Binding-site contacts:
Ligand atom CD2 contacts residue LEU79 of chain 1.A at 4.0 Å (hydrophobic).
Ligand atom CG1 contacts residue GLU249 of chain 1.A at 3.1 Å.
Ligand atom CB contacts residue GLU249 of chain 1.A at 3.9 Å.
Ligand atom N contacts residue GLU249 of chain 1.A at 2.9 Å (salt-bridge).
Ligand atom C contacts residue GLU249 of chain 1.A at 3.7 Å.
Ligand atom CB contacts residue GLU249 of chain 1.A at 3.9 Å.
Ligand atom CB contacts residue ILE65 of chain 1.A at 3.8 Å (hydrophobic).
Ligand atom CA contacts residue GLU249 of chain 1.A at 3.8 Å.
Ligand atom NE2 contacts residue LEU79 of chain 1.A at 3.7 Å.
Ligand atom N contacts residue VAL83 of chain 1.A at 3.9 Å.
Ligand atom CE1 contacts residue LEU79 of chain 1.A at 3.9 Å (hydrophobic).
Ligand atom CD2 contacts residue LEU86 of chain 1.A at 4.0 Å (hydrophobic).
Ligand atom CB contacts residue VAL83 of chain 1.A at 4.0 Å (hydrophobic).
Ligand atom CD contacts residue GLU87 of chain 1.A at 3.1 Å.
Ligand atom CG contacts residue MET250 of chain 1.A at 4.0 Å (hydrophobic).
Ligand atom CG2 contacts residue LEU246 of chain 1.A at 3.8 Å (hydrophobic).
Ligand atom CD1 contacts residue GLU87 of chain 1.A at 3.9 Å.
Ligand atom CD contacts residue VAL83 of chain 1.A at 3.8 Å (hydrophobic).
Ligand atom CD1 contacts residue ILE65 of chain 1.A at 4.0 Å (hydrophobic).
Ligand atom CD1 contacts residue MET250 of chain 1.A at 3.9 Å (hydrophobic).
Ligand atom NE2 contacts residue LEU79 of chain 1.A at 4.0 Å.
Ligand atom O contacts residue LYS69 of chain 1.A at 4.0 Å.
Ligand atom O contacts residue ILE65 of chain 1.A at 3.9 Å.
Ligand atom CD1 contacts residue VAL83 of chain 1.A at 3.7 Å (hydrophobic).
Ligand atom CD1 contacts residue ASP245 of chain 1.A at 3.5 Å.
Ligand atom CD1 contacts residue LEU246 of chain 1.A at 4.0 Å (hydrophobic).
Ligand atom CD1 contacts residue LEU86 of chain 1.A at 4.0 Å (hydrophobic).
Ligand atom CD1 contacts residue GLU249 of chain 1.A at 4.0 Å.
Ligand atom CD2 contacts residue ILE65 of chain 1.A at 3.7 Å (hydrophobic).
Ligand atom CB contacts residue ASN66 of chain 1.A at 3.7 Å.
Ligand atom CA contacts residue VAL83 of chain 1.A at 3.7 Å (hydrophobic).
Ligand atom NZ contacts residue GLU87 of chain 1.A at 2.9 Å (salt-bridge).
Ligand atom CA contacts residue GLU249 of chain 1.A at 3.6 Å.
Ligand atom OG contacts residue ASN66 of chain 1.A at 3.9 Å.
Ligand atom CD1 contacts residue GLN82 of chain 1.A at 4.0 Å.
Ligand atom CG contacts residue LEU79 of chain 1.A at 4.0 Å (hydrophobic).
Ligand atom CD2 contacts residue GLN82 of chain 1.A at 3.5 Å.
Ligand atom CD contacts residue LEU79 of chain 1.A at 3.8 Å (hydrophobic).
Ligand atom CE contacts residue GLU87 of chain 1.A at 3.2 Å.
Ligand atom OE1 contacts residue LEU79 of chain 1.A at 4.0 Å.

Sequence of chain 1.A:
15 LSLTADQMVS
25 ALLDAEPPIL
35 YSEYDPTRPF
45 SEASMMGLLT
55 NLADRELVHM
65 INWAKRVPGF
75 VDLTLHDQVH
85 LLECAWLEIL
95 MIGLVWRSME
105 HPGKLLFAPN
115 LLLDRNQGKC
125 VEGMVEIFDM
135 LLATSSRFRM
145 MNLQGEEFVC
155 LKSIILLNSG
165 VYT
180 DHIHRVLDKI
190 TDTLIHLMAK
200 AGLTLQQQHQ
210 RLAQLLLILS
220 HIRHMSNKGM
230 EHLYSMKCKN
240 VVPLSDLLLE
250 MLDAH

The small molecule below binds the protein below.
Small molecule (SMILES): CC[C@@H](C)[C@H](NC(=O)[C@H](CCCCN)NC(=O)[C@H](CC1=NC=NC1)NC(C)=O)C(=O)N[C@@H](CC(C)C)C(=O)N[C@@H](CC1=NC=NC1)C(=O)N[C@H]1CCCCNC(=O)C[C@@H](C(=O)N[C@@H](CO)C(N)=O)NC(=O)[C@H](CCC(N)=O)NC(=O)[C@H](CC(C)C)NC(=O)[C@H](CC(C)C)NC1=O